This small molecule binds to this protein.
Small molecule (SMILES): COc1cc2c(c(OC)c1OC)-c1ccc(OC)c(=O)cc1[C@@H](NC(=O)CS)CC2

Sequence of chain 25.E:
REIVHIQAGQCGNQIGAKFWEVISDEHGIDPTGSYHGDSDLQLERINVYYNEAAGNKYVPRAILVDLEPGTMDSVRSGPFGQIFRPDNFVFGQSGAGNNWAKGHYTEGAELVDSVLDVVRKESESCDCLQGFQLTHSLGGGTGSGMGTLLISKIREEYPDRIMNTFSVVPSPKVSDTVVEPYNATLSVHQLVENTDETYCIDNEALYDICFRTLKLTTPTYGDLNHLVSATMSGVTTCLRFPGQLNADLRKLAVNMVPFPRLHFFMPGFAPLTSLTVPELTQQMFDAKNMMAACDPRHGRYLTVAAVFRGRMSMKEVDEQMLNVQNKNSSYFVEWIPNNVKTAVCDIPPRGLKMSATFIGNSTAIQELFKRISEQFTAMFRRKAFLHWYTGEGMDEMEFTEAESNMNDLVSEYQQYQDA

Sequence of chain 25.D:
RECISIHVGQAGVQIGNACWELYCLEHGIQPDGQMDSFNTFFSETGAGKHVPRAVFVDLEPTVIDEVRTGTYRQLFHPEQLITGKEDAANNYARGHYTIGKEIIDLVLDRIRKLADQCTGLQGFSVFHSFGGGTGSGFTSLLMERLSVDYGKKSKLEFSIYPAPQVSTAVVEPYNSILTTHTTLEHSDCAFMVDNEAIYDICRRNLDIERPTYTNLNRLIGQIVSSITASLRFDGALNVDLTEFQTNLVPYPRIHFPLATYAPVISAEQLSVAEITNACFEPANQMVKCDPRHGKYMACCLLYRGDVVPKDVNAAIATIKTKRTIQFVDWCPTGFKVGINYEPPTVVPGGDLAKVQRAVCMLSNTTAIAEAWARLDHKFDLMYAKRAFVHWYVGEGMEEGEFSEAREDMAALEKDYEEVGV

Binding-site contacts:
Ligand atom O1 contacts residue LEU253 of chain 25.E at 3.9 Å.
Ligand atom C17 contacts residue ASN256 of chain 25.E at 3.8 Å.
Ligand atom C7 contacts residue LEU253 of chain 25.E at 3.9 Å (hydrophobic).
Ligand atom O2 contacts residue CYS239 of chain 25.E at 3.1 Å (h-bond).
Ligand atom C18 contacts residue VAL181 of chain 25.D at 3.8 Å (hydrophobic).
Ligand atom C4 contacts residue ILE368 of chain 25.E at 3.3 Å (hydrophobic).
Ligand atom C7 contacts residue ALA248 of chain 25.E at 3.3 Å (hydrophobic).
Ligand atom O4 contacts residue LEU246 of chain 25.E at 3.8 Å.
Ligand atom S1 contacts residue THR179 of chain 25.D at 3.8 Å.
Ligand atom C2 contacts residue ALA314 of chain 25.E at 3.8 Å (hydrophobic).
Ligand atom C5 contacts residue ALA248 of chain 25.E at 3.8 Å (hydrophobic).
Ligand atom C16 contacts residue LYS350 of chain 25.E at 3.4 Å.
Ligand atom S1 contacts residue SER178 of chain 25.D at 3.1 Å.
Ligand atom O3 contacts residue CYS239 of chain 25.E at 3.2 Å (h-bond).
Ligand atom O6 contacts residue VAL181 of chain 25.D at 3.1 Å.
Ligand atom O5 contacts residue ALA180 of chain 25.D at 3.7 Å.
Ligand atom C6 contacts residue VAL236 of chain 25.E at 3.8 Å (hydrophobic).
Ligand atom O5 contacts residue VAL181 of chain 25.D at 3.8 Å.
Ligand atom C12 contacts residue LEU246 of chain 25.E at 3.8 Å (hydrophobic).
Ligand atom C5 contacts residue LEU253 of chain 25.E at 3.8 Å (hydrophobic).
Ligand atom O5 contacts residue LYS350 of chain 25.E at 2.9 Å.
Ligand atom C19 contacts residue ASN256 of chain 25.E at 3.8 Å.
Ligand atom C3 contacts residue LEU253 of chain 25.E at 3.6 Å (hydrophobic).
Ligand atom C6 contacts residue LEU240 of chain 25.E at 3.7 Å (hydrophobic).
Ligand atom O5 contacts residue THR179 of chain 25.D at 3.9 Å.
Ligand atom C9 contacts residue LEU253 of chain 25.E at 3.8 Å (hydrophobic).
Ligand atom C6 contacts residue CYS239 of chain 25.E at 3.8 Å (hydrophobic).
Ligand atom C22 contacts residue LEU253 of chain 25.E at 3.4 Å (hydrophobic).
Ligand atom C17 contacts residue LYS350 of chain 25.E at 3.9 Å.
Ligand atom O3 contacts residue ALA248 of chain 25.E at 3.2 Å.
Ligand atom C18 contacts residue VAL313 of chain 25.E at 3.3 Å (hydrophobic).
Ligand atom C18 contacts residue MET257 of chain 25.E at 3.5 Å (hydrophobic).
Ligand atom O1 contacts residue ALA314 of chain 25.E at 3.3 Å.
Ligand atom C20 contacts residue LEU253 of chain 25.E at 3.9 Å (hydrophobic).
Ligand atom C3 contacts residue CYS239 of chain 25.E at 3.7 Å (hydrophobic).
Ligand atom C4 contacts residue VAL236 of chain 25.E at 3.8 Å (hydrophobic).
Ligand atom C5 contacts residue CYS239 of chain 25.E at 3.8 Å (hydrophobic).
Ligand atom C8 contacts residue LEU253 of chain 25.E at 3.7 Å (hydrophobic).
Ligand atom O6 contacts residue ASN256 of chain 25.E at 3.6 Å.
Ligand atom C1 contacts residue LEU253 of chain 25.E at 3.4 Å (hydrophobic).